A protein and the small-molecule ligand that binds it are described below.
Small molecule (SMILES): CC(=O)N[C@H]1[C@H](O[C@H]2[C@H](O)[C@@H](NC(C)=O)CO[C@@H]2CO)O[C@H](CO)[C@@H](O)[C@@H]1O

Sequence of chain 1.G:
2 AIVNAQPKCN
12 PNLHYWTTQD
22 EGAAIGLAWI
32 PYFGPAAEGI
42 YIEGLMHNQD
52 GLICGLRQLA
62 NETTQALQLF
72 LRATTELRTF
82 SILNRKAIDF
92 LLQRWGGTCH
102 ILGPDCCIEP

Sequence of chain 1.H:
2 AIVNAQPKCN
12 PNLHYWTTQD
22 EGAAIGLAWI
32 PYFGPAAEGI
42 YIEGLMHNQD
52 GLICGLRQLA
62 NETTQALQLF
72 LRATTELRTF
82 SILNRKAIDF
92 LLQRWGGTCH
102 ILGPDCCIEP

Sequence of chain 1.J:
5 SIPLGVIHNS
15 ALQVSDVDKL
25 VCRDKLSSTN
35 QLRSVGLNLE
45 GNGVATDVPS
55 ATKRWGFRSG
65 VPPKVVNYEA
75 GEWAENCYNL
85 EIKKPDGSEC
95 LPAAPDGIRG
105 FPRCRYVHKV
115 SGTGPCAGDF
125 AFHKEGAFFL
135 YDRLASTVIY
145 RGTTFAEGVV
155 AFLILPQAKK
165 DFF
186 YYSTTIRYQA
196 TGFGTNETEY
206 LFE

Binding-site contacts:
Ligand atom C1 contacts residue ASN62 of chain 1.H at 1.4 Å.
Ligand atom C4 contacts residue ASN62 of chain 1.H at 4.2 Å.
Ligand atom C8 contacts residue THR65 of chain 1.H at 3.5 Å.
Ligand atom C7 contacts residue ASN62 of chain 1.H at 3.9 Å.
Ligand atom C8 contacts residue VAL153 of chain 1.J at 4.3 Å (hydrophobic).
Ligand atom C2 contacts residue ASN62 of chain 1.H at 2.4 Å.
Ligand atom O6 contacts residue GLN7 of chain 1.H at 3.5 Å (h-bond).
Ligand atom C8 contacts residue ALA131 of chain 1.J at 4.5 Å (hydrophobic).
Ligand atom C8 contacts residue GLU129 of chain 1.J at 3.9 Å.
Ligand atom O4 contacts residue GLU129 of chain 1.J at 4.2 Å.
Ligand atom C6 contacts residue GLN7 of chain 1.H at 4.2 Å.
Ligand atom C6 contacts residue GLU129 of chain 1.J at 3.9 Å.
Ligand atom O7 contacts residue GLU129 of chain 1.J at 4.2 Å.
Ligand atom O5 contacts residue GLN7 of chain 1.H at 3.7 Å.
Ligand atom C8 contacts residue GLY130 of chain 1.J at 4.5 Å.
Ligand atom O7 contacts residue ASN62 of chain 1.H at 4.4 Å.
Ligand atom O3 contacts residue GLU129 of chain 1.J at 4.3 Å.
Ligand atom C8 contacts residue TRP30 of chain 1.G at 4.1 Å (hydrophobic).
Ligand atom O6 contacts residue GLU129 of chain 1.J at 3.8 Å.
Ligand atom C1 contacts residue GLN7 of chain 1.H at 4.3 Å.
Ligand atom O7 contacts residue LEU43 of chain 1.J at 4.3 Å.
Ligand atom N2 contacts residue ASN62 of chain 1.H at 2.9 Å (h-bond).
Ligand atom C3 contacts residue ASN62 of chain 1.H at 3.8 Å.
Ligand atom C5 contacts residue GLU129 of chain 1.J at 4.0 Å.
Ligand atom O6 contacts residue PRO8 of chain 1.H at 4.2 Å.
Ligand atom C7 contacts residue GLU129 of chain 1.J at 4.1 Å.
Ligand atom C5 contacts residue ASN62 of chain 1.H at 3.6 Å.
Ligand atom O5 contacts residue ASN62 of chain 1.H at 2.3 Å (h-bond).